Binding-site contacts:
Ligand atom C05 contacts residue CYS89 of chain 1.A at 3.7 Å (hydrophobic).
Ligand atom N06 contacts residue TYR88 of chain 1.A at 3.2 Å.
Ligand atom N19 contacts residue GLU87 of chain 1.A at 2.8 Å (salt-bridge).
Ligand atom C18 contacts residue CYS89 of chain 1.A at 4.0 Å (hydrophobic).
Ligand atom C07 contacts residue GLY92 of chain 1.A at 3.6 Å.
Ligand atom C16 contacts residue ILE14 of chain 1.A at 4.0 Å (hydrophobic).
Ligand atom N19 contacts residue VAL35 of chain 1.A at 3.7 Å.
Ligand atom C07 contacts residue TYR88 of chain 1.A at 3.8 Å (hydrophobic).
Ligand atom N21 contacts residue MET86 of chain 1.A at 3.8 Å.
Ligand atom N17 contacts residue TYR88 of chain 1.A at 3.7 Å.
Ligand atom C09 contacts residue GLU90 of chain 1.A at 4.0 Å.
Ligand atom C01 contacts residue ILE14 of chain 1.A at 3.6 Å (hydrophobic).
Ligand atom C08 contacts residue GLU90 of chain 1.A at 4.0 Å.
Ligand atom C08 contacts residue CYS89 of chain 1.A at 3.4 Å (hydrophobic).
Ligand atom C02 contacts residue CYS22 of chain 1.A at 3.6 Å (hydrophobic).
Ligand atom C18 contacts residue GLU87 of chain 1.A at 3.9 Å.
Ligand atom C07 contacts residue CYS89 of chain 1.A at 3.4 Å (hydrophobic).
Ligand atom N06 contacts residue CYS89 of chain 1.A at 2.7 Å (h-bond).
Ligand atom C20 contacts residue MET86 of chain 1.A at 3.3 Å (hydrophobic).
Ligand atom C02 contacts residue PHE148 of chain 1.A at 3.6 Å (hydrophobic).
Ligand atom N17 contacts residue CYS89 of chain 1.A at 3.3 Å (h-bond).
Ligand atom C20 contacts residue VAL68 of chain 1.A at 3.9 Å (hydrophobic).
Ligand atom C05 contacts residue PHE148 of chain 1.A at 4.0 Å (hydrophobic).
Ligand atom N21 contacts residue VAL35 of chain 1.A at 4.0 Å.
Ligand atom C10 contacts residue GLY92 of chain 1.A at 3.7 Å.
Ligand atom C20 contacts residue GLU87 of chain 1.A at 3.5 Å.
Ligand atom C01 contacts residue CYS22 of chain 1.A at 3.7 Å (hydrophobic).
Ligand atom C15 contacts residue GLY92 of chain 1.A at 3.6 Å.
Ligand atom C22 contacts residue PHE148 of chain 1.A at 3.8 Å (hydrophobic).
Ligand atom C09 contacts residue TYR88 of chain 1.A at 4.0 Å (hydrophobic).
Ligand atom C09 contacts residue GLY92 of chain 1.A at 3.7 Å.
Ligand atom N12 contacts residue SER96 of chain 1.A at 3.8 Å.
Ligand atom C03 contacts residue PHE148 of chain 1.A at 3.3 Å (hydrophobic).
Ligand atom C16 contacts residue GLY92 of chain 1.A at 3.6 Å.
Ligand atom C08 contacts residue TYR88 of chain 1.A at 3.4 Å (hydrophobic).
Ligand atom C08 contacts residue GLY92 of chain 1.A at 3.6 Å.
Ligand atom C03 contacts residue CYS22 of chain 1.A at 4.1 Å (hydrophobic).
Ligand atom C20 contacts residue VAL35 of chain 1.A at 3.6 Å (hydrophobic).
Ligand atom N04 contacts residue PHE148 of chain 1.A at 3.5 Å.
Ligand atom C05 contacts residue TYR88 of chain 1.A at 4.0 Å (hydrophobic).

Sequence of chain 1.A:
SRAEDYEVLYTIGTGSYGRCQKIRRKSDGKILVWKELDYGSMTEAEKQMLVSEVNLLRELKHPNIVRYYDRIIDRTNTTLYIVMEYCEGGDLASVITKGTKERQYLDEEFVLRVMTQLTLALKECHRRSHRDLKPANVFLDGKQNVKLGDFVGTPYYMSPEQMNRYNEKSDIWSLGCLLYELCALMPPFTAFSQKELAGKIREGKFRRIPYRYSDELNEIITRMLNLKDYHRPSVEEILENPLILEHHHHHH

The small molecule below binds the protein below.
Small molecule (SMILES): CCc1nc(Nc2ccc(S(N)(=O)=O)cc2)nc2nc[nH]c12